A protein and the small-molecule ligand that binds it are described below.
Small molecule (SMILES): N#C[Fe](=C=O)C#N

Sequence of chain 1.D:
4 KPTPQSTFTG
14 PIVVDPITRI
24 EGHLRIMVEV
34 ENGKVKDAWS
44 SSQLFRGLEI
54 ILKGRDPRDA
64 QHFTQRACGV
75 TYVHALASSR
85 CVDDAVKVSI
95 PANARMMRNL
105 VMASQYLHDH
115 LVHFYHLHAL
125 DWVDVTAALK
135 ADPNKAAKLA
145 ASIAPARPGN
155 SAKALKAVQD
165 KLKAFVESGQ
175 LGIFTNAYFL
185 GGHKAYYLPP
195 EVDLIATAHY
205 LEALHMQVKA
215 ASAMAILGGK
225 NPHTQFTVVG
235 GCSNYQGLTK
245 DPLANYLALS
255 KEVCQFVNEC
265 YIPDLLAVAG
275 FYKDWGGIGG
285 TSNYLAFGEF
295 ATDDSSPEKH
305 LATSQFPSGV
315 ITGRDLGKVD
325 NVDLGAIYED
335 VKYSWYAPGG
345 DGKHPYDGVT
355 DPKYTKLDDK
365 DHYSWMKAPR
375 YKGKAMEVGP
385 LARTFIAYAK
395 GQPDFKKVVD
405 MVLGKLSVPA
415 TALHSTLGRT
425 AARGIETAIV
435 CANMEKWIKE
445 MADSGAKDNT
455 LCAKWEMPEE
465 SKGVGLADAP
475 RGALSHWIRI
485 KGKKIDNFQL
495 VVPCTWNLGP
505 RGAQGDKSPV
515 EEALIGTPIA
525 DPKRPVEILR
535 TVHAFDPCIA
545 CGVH

Binding-site contacts:
Ligand atom C3 contacts residue ALA473 of chain 1.D at 4.2 Å (hydrophobic).
Ligand atom N2 contacts residue PRO474 of chain 1.D at 3.4 Å (h-bond).
Ligand atom FE contacts residue ARG475 of chain 1.D at 4.2 Å.
Ligand atom FE contacts residue NI1 of chain 1.Q at 3.1 Å.
Ligand atom N1 contacts residue CYS545 of chain 1.D at 3.5 Å.
Ligand atom O3 contacts residue VAL496 of chain 1.D at 3.5 Å.
Ligand atom C1 contacts residue PRO497 of chain 1.D at 3.9 Å (hydrophobic).
Ligand atom N1 contacts residue ARG475 of chain 1.D at 3.8 Å.
Ligand atom FE contacts residue CSX74 of chain 1.D at 2.3 Å.
Ligand atom C1 contacts residue NI1 of chain 1.Q at 4.1 Å.
Ligand atom C3 contacts residue PRO497 of chain 1.D at 4.0 Å (hydrophobic).
Ligand atom C1 contacts residue ARG475 of chain 1.D at 3.7 Å.
Ligand atom C1 contacts residue CYS545 of chain 1.D at 3.0 Å (hydrophobic).
Ligand atom C3 contacts residue VAL496 of chain 1.D at 3.7 Å (hydrophobic).
Ligand atom N2 contacts residue ALA473 of chain 1.D at 3.3 Å.
Ligand atom N1 contacts residue VAL496 of chain 1.D at 3.6 Å.
Ligand atom C1 contacts residue CYS498 of chain 1.D at 4.1 Å (hydrophobic).
Ligand atom O3 contacts residue PRO497 of chain 1.D at 3.5 Å.
Ligand atom FE contacts residue HIS78 of chain 1.D at 4.2 Å.
Ligand atom C3 contacts residue CYS545 of chain 1.D at 3.0 Å (hydrophobic).
Ligand atom N1 contacts residue PRO497 of chain 1.D at 3.5 Å.
Ligand atom O3 contacts residue CYS545 of chain 1.D at 3.9 Å.
Ligand atom O3 contacts residue VAL77 of chain 1.D at 3.5 Å.
Ligand atom N2 contacts residue ARG475 of chain 1.D at 2.9 Å (salt-bridge).
Ligand atom O3 contacts residue ALA473 of chain 1.D at 3.9 Å.
Ligand atom C1 contacts residue VAL496 of chain 1.D at 3.6 Å (hydrophobic).
Ligand atom N1 contacts residue CYS498 of chain 1.D at 3.0 Å (h-bond).
Ligand atom C2 contacts residue CSX74 of chain 1.D at 3.1 Å.
Ligand atom C1 contacts residue CSX74 of chain 1.D at 4.2 Å.
Ligand atom C3 contacts residue VAL77 of chain 1.D at 3.6 Å (hydrophobic).
Ligand atom C3 contacts residue HIS78 of chain 1.D at 3.4 Å.
Ligand atom C2 contacts residue CYS545 of chain 1.D at 4.3 Å (hydrophobic).
Ligand atom C2 contacts residue ALA473 of chain 1.D at 3.7 Å (hydrophobic).
Ligand atom C2 contacts residue ARG475 of chain 1.D at 3.5 Å.
Ligand atom O3 contacts residue LEU478 of chain 1.D at 3.5 Å.
Ligand atom O3 contacts residue HIS78 of chain 1.D at 3.3 Å (h-bond).
Ligand atom O3 contacts residue CSX74 of chain 1.D at 4.0 Å.
Ligand atom FE contacts residue CYS545 of chain 1.D at 2.4 Å.
Ligand atom N2 contacts residue CSX74 of chain 1.D at 3.5 Å.
Ligand atom C3 contacts residue CSX74 of chain 1.D at 3.1 Å.